Sequence of chain 1.D:
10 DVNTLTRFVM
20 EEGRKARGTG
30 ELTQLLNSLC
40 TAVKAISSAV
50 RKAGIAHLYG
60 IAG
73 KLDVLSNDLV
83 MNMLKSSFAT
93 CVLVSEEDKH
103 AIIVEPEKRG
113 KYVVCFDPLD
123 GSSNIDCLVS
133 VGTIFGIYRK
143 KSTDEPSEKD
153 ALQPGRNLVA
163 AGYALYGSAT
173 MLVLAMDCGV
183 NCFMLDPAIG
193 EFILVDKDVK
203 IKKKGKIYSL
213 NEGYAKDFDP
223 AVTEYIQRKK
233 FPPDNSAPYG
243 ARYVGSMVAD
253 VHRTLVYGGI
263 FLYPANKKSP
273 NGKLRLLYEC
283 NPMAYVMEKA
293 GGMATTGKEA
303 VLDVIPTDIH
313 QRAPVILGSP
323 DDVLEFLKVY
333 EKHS

Sequence of chain 1.B:
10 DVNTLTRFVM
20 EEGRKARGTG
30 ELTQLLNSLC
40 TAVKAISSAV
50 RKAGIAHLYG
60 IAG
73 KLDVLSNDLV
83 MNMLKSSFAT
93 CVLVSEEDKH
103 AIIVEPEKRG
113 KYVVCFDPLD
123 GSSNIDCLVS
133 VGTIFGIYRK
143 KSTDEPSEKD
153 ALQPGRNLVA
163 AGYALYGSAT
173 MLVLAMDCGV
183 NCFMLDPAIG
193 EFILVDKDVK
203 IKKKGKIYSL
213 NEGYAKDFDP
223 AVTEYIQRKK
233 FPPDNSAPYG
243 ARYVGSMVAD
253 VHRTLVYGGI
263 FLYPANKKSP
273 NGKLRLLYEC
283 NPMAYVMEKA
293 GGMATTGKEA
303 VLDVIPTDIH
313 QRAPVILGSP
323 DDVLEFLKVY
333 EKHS

The small molecule below binds the protein below.
Small molecule (SMILES): COCCc1sc(S(=O)(=O)NC(=O)Nc2cc(Br)cc(N3CCOCC3)n2)cc1C

Binding-site contacts:
Ligand atom S1 contacts residue GLY29 of chain 1.B at 3.6 Å (h-bond).
Ligand atom C25 contacts residue VAL18 of chain 1.B at 3.4 Å (hydrophobic).
Ligand atom N6 contacts residue 95Y1 of chain 1.L at 3.7 Å.
Ligand atom N11 contacts residue GLY22 of chain 1.B at 3.1 Å (h-bond).
Ligand atom O16 contacts residue THR28 of chain 1.B at 3.7 Å.
Ligand atom C9 contacts residue THR32 of chain 1.B at 3.1 Å.
Ligand atom C25 contacts residue GLU21 of chain 1.B at 3.6 Å.
Ligand atom C10 contacts residue GLY22 of chain 1.B at 3.7 Å.
Ligand atom C23 contacts residue GLY27 of chain 1.D at 3.6 Å.
Ligand atom C27 contacts residue ARG26 of chain 1.B at 3.4 Å.
Ligand atom C7 contacts residue GLY29 of chain 1.B at 3.4 Å.
Ligand atom C30 contacts residue VAL161 of chain 1.B at 3.4 Å (hydrophobic).
Ligand atom C8 contacts residue GLY22 of chain 1.B at 3.5 Å.
Ligand atom C5 contacts residue 95Y1 of chain 1.L at 3.7 Å.
Ligand atom O17 contacts residue GLY29 of chain 1.B at 3.0 Å.
Ligand atom C28 contacts residue THR28 of chain 1.D at 3.5 Å.
Ligand atom S4 contacts residue ALA25 of chain 1.B at 3.6 Å.
Ligand atom C24 contacts residue 95Y1 of chain 1.L at 3.5 Å.
Ligand atom O17 contacts residue THR32 of chain 1.B at 2.9 Å (h-bond).
Ligand atom O19 contacts residue GLY22 of chain 1.B at 3.3 Å.
Ligand atom C23 contacts residue THR28 of chain 1.D at 3.0 Å.
Ligand atom C2 contacts residue GLY22 of chain 1.B at 3.5 Å.
Ligand atom C18 contacts residue ARG23 of chain 1.B at 3.4 Å.
Ligand atom N3 contacts residue GLY22 of chain 1.B at 3.7 Å.
Ligand atom C18 contacts residue 95Y1 of chain 1.L at 3.5 Å.
Ligand atom O20 contacts residue ARG26 of chain 1.B at 3.1 Å (salt-bridge).
Ligand atom C7 contacts residue GLY22 of chain 1.B at 3.3 Å.
Ligand atom C7 contacts residue GLY27 of chain 1.B at 3.5 Å.
Ligand atom O17 contacts residue GLU30 of chain 1.B at 3.5 Å (salt-bridge).
Ligand atom N11 contacts residue GLY27 of chain 1.B at 3.0 Å (h-bond).
Ligand atom O17 contacts residue LEU31 of chain 1.B at 3.1 Å (h-bond).
Ligand atom C12 contacts residue GLY22 of chain 1.B at 3.5 Å.
Ligand atom O16 contacts residue GLY27 of chain 1.B at 3.4 Å.
Ligand atom C9 contacts residue GLY22 of chain 1.B at 3.4 Å.
Ligand atom N3 contacts residue THR28 of chain 1.B at 3.7 Å.
Ligand atom N3 contacts residue GLY29 of chain 1.B at 3.1 Å (h-bond).
Ligand atom N3 contacts residue GLY27 of chain 1.B at 3.0 Å.
Ligand atom O19 contacts residue THR32 of chain 1.B at 2.8 Å (h-bond).
Ligand atom O19 contacts residue GLY29 of chain 1.B at 3.5 Å.
Ligand atom C14 contacts residue ARG23 of chain 1.B at 3.4 Å.